Binding-site contacts:
Ligand atom CKB contacts residue LEU190 of chain 7.A at 3.3 Å (hydrophobic).
Ligand atom CK4 contacts residue FE21 of chain 7.C at 3.1 Å.
Ligand atom CK6 contacts residue GOL1 of chain 7.H at 2.0 Å.
Ligand atom CK5 contacts residue HIS247 of chain 7.A at 3.0 Å.
Ligand atom CK3 contacts residue TYR256 of chain 7.A at 3.0 Å (hydrophobic).
Ligand atom CK6 contacts residue ASN249 of chain 7.A at 3.1 Å.
Ligand atom CK8 contacts residue GOL1 of chain 7.H at 1.6 Å.
Ligand atom CK2 contacts residue HIS247 of chain 7.A at 3.2 Å.
Ligand atom CK2 contacts residue GOL1 of chain 7.H at 0.6 Å.
Ligand atom CK8 contacts residue TYR256 of chain 7.A at 3.4 Å (hydrophobic).
Ligand atom CKB contacts residue ILE154 of chain 7.A at 3.4 Å (hydrophobic).
Ligand atom CK9 contacts residue GOL1 of chain 7.H at 1.4 Å.
Ligand atom CK1 contacts residue HIS247 of chain 7.A at 3.4 Å.
Ligand atom CK4 contacts residue HIS247 of chain 7.A at 3.1 Å.
Ligand atom CKA contacts residue GOL1 of chain 7.H at 1.4 Å.
Ligand atom CKC contacts residue ILE154 of chain 7.A at 3.1 Å (hydrophobic).
Ligand atom OK1 contacts residue ASP250 of chain 7.A at 3.3 Å (salt-bridge).
Ligand atom OK1 contacts residue HIS152 of chain 7.A at 3.2 Å.
Ligand atom CK1 contacts residue PHE192 of chain 7.A at 3.4 Å (hydrophobic).
Ligand atom CK5 contacts residue ASP250 of chain 7.A at 2.9 Å.
Ligand atom OK1 contacts residue GOL1 of chain 7.H at 2.8 Å (h-bond).
Ligand atom CKC contacts residue LEU190 of chain 7.A at 3.5 Å (hydrophobic).
Ligand atom CK3 contacts residue HIS247 of chain 7.A at 3.4 Å.
Ligand atom OK2 contacts residue HIS215 of chain 7.A at 3.0 Å (h-bond).
Ligand atom CK7 contacts residue GOL1 of chain 7.H at 1.0 Å.
Ligand atom OK2 contacts residue FE21 of chain 7.C at 2.3 Å.
Ligand atom CKA contacts residue LEU297 of chain 7.A at 3.0 Å (hydrophobic).
Ligand atom OK2 contacts residue GOL1 of chain 7.H at 2.2 Å (h-bond).
Ligand atom OK1 contacts residue FE21 of chain 7.C at 2.4 Å.
Ligand atom CKC contacts residue GOL1 of chain 7.H at 2.1 Å.
Ligand atom CK3 contacts residue GOL1 of chain 7.H at 0.9 Å.
Ligand atom CK3 contacts residue FE21 of chain 7.C at 3.1 Å.
Ligand atom OK1 contacts residue HIS200 of chain 7.A at 2.9 Å (h-bond).
Ligand atom CK4 contacts residue GOL1 of chain 7.H at 1.5 Å.
Ligand atom CK5 contacts residue GOL1 of chain 7.H at 2.0 Å.
Ligand atom OK2 contacts residue TYR256 of chain 7.A at 2.5 Å (h-bond).
Ligand atom CK1 contacts residue GOL1 of chain 7.H at 1.2 Å.
Ligand atom CK5 contacts residue ASN249 of chain 7.A at 3.1 Å.
Ligand atom CKB contacts residue GOL1 of chain 7.H at 1.8 Å.
Ligand atom CK6 contacts residue HIS247 of chain 7.A at 3.1 Å.

The small molecule below binds the protein below.
Small molecule (SMILES): Oc1cccc(-c2ccccc2)c1O

Sequence of chain 7.A:
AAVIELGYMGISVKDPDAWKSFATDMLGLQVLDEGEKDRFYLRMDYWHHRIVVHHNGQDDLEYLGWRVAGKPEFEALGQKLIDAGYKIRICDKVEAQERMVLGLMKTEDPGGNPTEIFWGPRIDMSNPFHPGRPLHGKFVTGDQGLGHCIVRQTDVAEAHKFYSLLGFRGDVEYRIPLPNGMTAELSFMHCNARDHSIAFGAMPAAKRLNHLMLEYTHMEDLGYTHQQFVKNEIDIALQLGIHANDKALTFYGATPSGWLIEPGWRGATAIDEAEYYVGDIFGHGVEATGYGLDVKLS